The protein below binds the small molecule below.
Small molecule (SMILES): Cc1cc(CCCOc2c(C)cc(-c3noc(C(F)(F)F)n3)cc2C)on1

Binding-site contacts:
Ligand atom O1B contacts residue ILE98 of chain 52.A at 3.3 Å.
Ligand atom F1 contacts residue TYR144 of chain 52.A at 3.3 Å.
Ligand atom F3 contacts residue PHE179 of chain 52.A at 3.0 Å.
Ligand atom CM3 contacts residue ASN212 of chain 52.A at 3.5 Å.
Ligand atom C5B contacts residue ILE98 of chain 52.A at 3.5 Å (hydrophobic).
Ligand atom CM6 contacts residue LEU181 of chain 52.A at 3.5 Å (hydrophobic).
Ligand atom F3 contacts residue TYR142 of chain 52.A at 3.8 Å.
Ligand atom C4 contacts residue TYR190 of chain 52.A at 3.6 Å (hydrophobic).
Ligand atom C6B contacts residue ILE98 of chain 52.A at 3.7 Å (hydrophobic).
Ligand atom F2 contacts residue MET143 of chain 52.A at 3.3 Å.
Ligand atom C4 contacts residue LEU100 of chain 52.A at 3.7 Å (hydrophobic).
Ligand atom C2B contacts residue ILE98 of chain 52.A at 3.7 Å (hydrophobic).
Ligand atom CM2 contacts residue ILE122 of chain 52.A at 3.8 Å (hydrophobic).
Ligand atom N1A contacts residue LEU217 of chain 52.A at 3.3 Å.
Ligand atom O1A contacts residue LEU217 of chain 52.A at 3.0 Å.
Ligand atom C3A contacts residue LEU217 of chain 52.A at 3.6 Å (hydrophobic).
Ligand atom N3A contacts residue TYR144 of chain 52.A at 3.5 Å.
Ligand atom CM4 contacts residue PHE179 of chain 52.A at 3.5 Å (hydrophobic).
Ligand atom N3A contacts residue PHE179 of chain 52.A at 3.4 Å.
Ligand atom C6B contacts residue LEU181 of chain 52.A at 3.3 Å (hydrophobic).
Ligand atom N2 contacts residue MET214 of chain 52.A at 3.8 Å.
Ligand atom C3A contacts residue PHE179 of chain 52.A at 3.1 Å (hydrophobic).
Ligand atom F3 contacts residue VAL168 of chain 52.A at 3.0 Å.
Ligand atom O1A contacts residue PHE179 of chain 52.A at 3.3 Å.
Ligand atom C1B contacts residue ILE98 of chain 52.A at 3.4 Å (hydrophobic).
Ligand atom O1 contacts residue MET214 of chain 52.A at 3.5 Å (h-bond).
Ligand atom N1A contacts residue MET124 of chain 52.A at 3.5 Å.
Ligand atom F2 contacts residue TYR142 of chain 52.A at 2.8 Å.
Ligand atom C2A contacts residue PHE179 of chain 52.A at 3.6 Å (hydrophobic).
Ligand atom F1 contacts residue PHE179 of chain 52.A at 3.8 Å.
Ligand atom F1 contacts residue ALA166 of chain 52.A at 3.6 Å.
Ligand atom C5B contacts residue LEU181 of chain 52.A at 3.5 Å (hydrophobic).
Ligand atom O1A contacts residue MET124 of chain 52.A at 3.2 Å.
Ligand atom CM4 contacts residue TYR144 of chain 52.A at 3.9 Å (hydrophobic).
Ligand atom CM6 contacts residue LEU184 of chain 52.A at 3.4 Å (hydrophobic).
Ligand atom F2 contacts residue ALA166 of chain 52.A at 3.5 Å.
Ligand atom CM2 contacts residue ILE77 of chain 52.A at 3.1 Å (hydrophobic).
Ligand atom N1A contacts residue PHE179 of chain 52.A at 3.6 Å.
Ligand atom F2 contacts residue TYR144 of chain 52.A at 3.0 Å.
Ligand atom C4B contacts residue ILE98 of chain 52.A at 3.8 Å (hydrophobic).

Sequence of chain 52.A:
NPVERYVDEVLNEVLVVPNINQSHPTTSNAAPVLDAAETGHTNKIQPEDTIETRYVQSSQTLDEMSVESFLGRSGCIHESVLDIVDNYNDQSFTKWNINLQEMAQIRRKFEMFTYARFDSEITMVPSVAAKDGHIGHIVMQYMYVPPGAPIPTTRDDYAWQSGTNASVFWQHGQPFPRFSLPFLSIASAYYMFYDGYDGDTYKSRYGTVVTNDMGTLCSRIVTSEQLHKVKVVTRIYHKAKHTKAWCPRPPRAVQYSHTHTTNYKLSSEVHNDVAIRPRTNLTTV